Binding-site contacts:
Ligand atom C1 contacts residue PRO623 of chain 1.F at 4.3 Å (hydrophobic).
Ligand atom C6 contacts residue SER649 of chain 1.F at 3.9 Å.
Ligand atom O6 contacts residue VAL653 of chain 1.F at 4.4 Å.
Ligand atom C5 contacts residue ASN647 of chain 1.F at 3.6 Å.
Ligand atom C8 contacts residue PHE87 of chain 1.A at 3.6 Å (hydrophobic).
Ligand atom O5 contacts residue PRO623 of chain 1.F at 3.9 Å.
Ligand atom C7 contacts residue ASN647 of chain 1.F at 3.2 Å.
Ligand atom C2 contacts residue ASN647 of chain 1.F at 2.4 Å.
Ligand atom O6 contacts residue PRO623 of chain 1.F at 4.0 Å.
Ligand atom O6 contacts residue SER650 of chain 1.F at 3.8 Å.
Ligand atom O7 contacts residue MET85 of chain 1.A at 4.4 Å.
Ligand atom O5 contacts residue SER649 of chain 1.F at 3.2 Å (h-bond).
Ligand atom C4 contacts residue ASN647 of chain 1.F at 4.2 Å.
Ligand atom O5 contacts residue ASN647 of chain 1.F at 2.3 Å (h-bond).
Ligand atom C8 contacts residue ASN647 of chain 1.F at 4.4 Å.
Ligand atom C3 contacts residue ASN647 of chain 1.F at 3.8 Å.
Ligand atom C5 contacts residue SER649 of chain 1.F at 3.4 Å.
Ligand atom O7 contacts residue ASN647 of chain 1.F at 3.2 Å (h-bond).
Ligand atom O5 contacts residue SER650 of chain 1.F at 3.9 Å.
Ligand atom C2 contacts residue PRO623 of chain 1.F at 4.2 Å (hydrophobic).
Ligand atom C6 contacts residue SER650 of chain 1.F at 4.2 Å.
Ligand atom C1 contacts residue ASN647 of chain 1.F at 1.4 Å.
Ligand atom O7 contacts residue PRO623 of chain 1.F at 4.5 Å.
Ligand atom C1 contacts residue SER649 of chain 1.F at 3.4 Å.
Ligand atom N2 contacts residue ASN647 of chain 1.F at 2.9 Å (h-bond).

Sequence of chain 1.F:
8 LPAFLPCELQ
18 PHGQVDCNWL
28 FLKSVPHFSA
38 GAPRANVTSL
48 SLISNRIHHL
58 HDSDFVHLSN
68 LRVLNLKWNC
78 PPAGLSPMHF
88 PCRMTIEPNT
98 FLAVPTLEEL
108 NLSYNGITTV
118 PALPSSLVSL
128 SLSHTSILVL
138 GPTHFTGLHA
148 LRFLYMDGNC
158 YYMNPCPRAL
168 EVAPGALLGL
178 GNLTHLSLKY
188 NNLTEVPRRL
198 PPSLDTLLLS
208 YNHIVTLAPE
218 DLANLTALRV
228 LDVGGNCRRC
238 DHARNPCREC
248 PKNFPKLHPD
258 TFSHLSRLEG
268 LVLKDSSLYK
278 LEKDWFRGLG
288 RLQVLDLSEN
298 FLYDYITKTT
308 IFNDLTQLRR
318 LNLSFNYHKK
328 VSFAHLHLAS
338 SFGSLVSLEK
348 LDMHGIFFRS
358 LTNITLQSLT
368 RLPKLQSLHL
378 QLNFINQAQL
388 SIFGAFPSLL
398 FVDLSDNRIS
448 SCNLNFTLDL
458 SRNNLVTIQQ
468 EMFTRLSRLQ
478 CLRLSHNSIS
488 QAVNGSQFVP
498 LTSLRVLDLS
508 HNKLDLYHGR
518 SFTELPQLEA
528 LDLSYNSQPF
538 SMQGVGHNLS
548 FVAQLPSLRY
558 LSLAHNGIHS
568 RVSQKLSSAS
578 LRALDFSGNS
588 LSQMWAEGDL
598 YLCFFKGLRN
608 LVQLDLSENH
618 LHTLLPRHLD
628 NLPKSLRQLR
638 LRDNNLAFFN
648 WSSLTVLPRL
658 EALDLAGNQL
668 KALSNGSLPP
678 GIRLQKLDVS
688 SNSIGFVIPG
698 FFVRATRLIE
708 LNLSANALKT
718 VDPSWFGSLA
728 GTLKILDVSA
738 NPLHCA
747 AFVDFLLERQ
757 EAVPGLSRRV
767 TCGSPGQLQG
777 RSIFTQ

Sequence of chain 1.A:
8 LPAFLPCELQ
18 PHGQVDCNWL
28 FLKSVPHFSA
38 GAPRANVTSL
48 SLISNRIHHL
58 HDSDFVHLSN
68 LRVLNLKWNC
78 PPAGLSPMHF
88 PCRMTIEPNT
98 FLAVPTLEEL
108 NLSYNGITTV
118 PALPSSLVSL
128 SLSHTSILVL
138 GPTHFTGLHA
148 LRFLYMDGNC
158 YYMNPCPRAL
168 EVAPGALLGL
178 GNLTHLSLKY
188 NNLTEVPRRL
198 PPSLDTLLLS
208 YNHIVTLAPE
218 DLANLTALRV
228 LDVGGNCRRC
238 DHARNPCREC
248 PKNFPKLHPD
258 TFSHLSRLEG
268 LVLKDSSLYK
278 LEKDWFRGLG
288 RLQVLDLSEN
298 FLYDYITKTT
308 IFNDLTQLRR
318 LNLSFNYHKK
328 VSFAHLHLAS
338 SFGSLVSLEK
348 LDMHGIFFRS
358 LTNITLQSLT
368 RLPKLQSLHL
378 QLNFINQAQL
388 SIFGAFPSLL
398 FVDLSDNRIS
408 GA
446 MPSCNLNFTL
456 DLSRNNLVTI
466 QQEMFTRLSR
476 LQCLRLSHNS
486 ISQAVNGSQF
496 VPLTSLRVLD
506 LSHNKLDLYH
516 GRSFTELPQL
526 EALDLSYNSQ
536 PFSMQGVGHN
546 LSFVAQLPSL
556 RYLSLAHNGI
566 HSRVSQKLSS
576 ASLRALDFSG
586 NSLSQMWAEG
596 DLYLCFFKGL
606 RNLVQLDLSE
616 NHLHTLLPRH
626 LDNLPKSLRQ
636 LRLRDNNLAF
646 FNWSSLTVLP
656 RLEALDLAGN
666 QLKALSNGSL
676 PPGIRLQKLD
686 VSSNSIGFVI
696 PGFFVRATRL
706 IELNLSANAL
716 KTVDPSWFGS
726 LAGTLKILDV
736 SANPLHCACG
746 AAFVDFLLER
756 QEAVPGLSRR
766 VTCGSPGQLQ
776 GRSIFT

A protein and the small-molecule ligand that binds it are described below.
Small molecule (SMILES): CC(=O)N[C@@H]1[C@@H](O)[C@H](O)[C@@H](CO)O[C@H]1O